Binding-site contacts:
Ligand atom N contacts residue SER96 of chain 2.A at 3.1 Å (h-bond).
Ligand atom C contacts residue ARG471 of chain 2.A at 3.6 Å.
Ligand atom C contacts residue ABU1 of chain 2.C at 3.1 Å.
Ligand atom N contacts residue LEU95 of chain 2.A at 3.5 Å (h-bond).
Ligand atom CD contacts residue LLP309 of chain 2.A at 4.0 Å.
Ligand atom CD contacts residue LEU95 of chain 2.A at 3.7 Å (hydrophobic).
Ligand atom O contacts residue ABU1 of chain 2.C at 3.6 Å (h-bond).
Ligand atom CB contacts residue GLN94 of chain 2.A at 3.1 Å.
Ligand atom OXT contacts residue ABU1 of chain 2.C at 3.7 Å.
Ligand atom OXT contacts residue GLN94 of chain 2.A at 4.5 Å.
Ligand atom CG contacts residue ABU1 of chain 2.C at 1.6 Å.
Ligand atom N contacts residue GLN94 of chain 2.A at 3.5 Å.
Ligand atom O contacts residue LEU95 of chain 2.A at 3.6 Å (h-bond).
Ligand atom CD contacts residue SER96 of chain 2.A at 4.2 Å.
Ligand atom N contacts residue PHE118 of chain 1.A at 4.3 Å.
Ligand atom O contacts residue ARG471 of chain 2.A at 3.4 Å (salt-bridge).
Ligand atom OXT contacts residue THR252 of chain 2.A at 3.5 Å.
Ligand atom O contacts residue ASN93 of chain 2.A at 4.0 Å.
Ligand atom CD contacts residue GLN94 of chain 2.A at 4.4 Å.
Ligand atom CG contacts residue LEU95 of chain 2.A at 3.8 Å (hydrophobic).
Ligand atom CB contacts residue ABU1 of chain 2.C at 1.3 Å.
Ligand atom OXT contacts residue ARG471 of chain 2.A at 3.2 Å (salt-bridge).
Ligand atom N contacts residue ASN116 of chain 1.A at 4.1 Å.
Ligand atom CB contacts residue PHE118 of chain 1.A at 3.5 Å (hydrophobic).
Ligand atom C contacts residue THR252 of chain 2.A at 4.5 Å.
Ligand atom CD contacts residue PHE118 of chain 1.A at 4.1 Å (hydrophobic).
Ligand atom C contacts residue GLN94 of chain 2.A at 3.5 Å.
Ligand atom N contacts residue ABU1 of chain 2.C at 1.2 Å (h-bond).
Ligand atom CG contacts residue GLN94 of chain 2.A at 3.9 Å.
Ligand atom C contacts residue LEU95 of chain 2.A at 4.2 Å (hydrophobic).
Ligand atom CD contacts residue ABU1 of chain 2.C at 0.6 Å.
Ligand atom CB contacts residue LEU95 of chain 2.A at 3.9 Å (hydrophobic).
Ligand atom O contacts residue GLN94 of chain 2.A at 2.8 Å (h-bond).

Sequence of chain 1.A:
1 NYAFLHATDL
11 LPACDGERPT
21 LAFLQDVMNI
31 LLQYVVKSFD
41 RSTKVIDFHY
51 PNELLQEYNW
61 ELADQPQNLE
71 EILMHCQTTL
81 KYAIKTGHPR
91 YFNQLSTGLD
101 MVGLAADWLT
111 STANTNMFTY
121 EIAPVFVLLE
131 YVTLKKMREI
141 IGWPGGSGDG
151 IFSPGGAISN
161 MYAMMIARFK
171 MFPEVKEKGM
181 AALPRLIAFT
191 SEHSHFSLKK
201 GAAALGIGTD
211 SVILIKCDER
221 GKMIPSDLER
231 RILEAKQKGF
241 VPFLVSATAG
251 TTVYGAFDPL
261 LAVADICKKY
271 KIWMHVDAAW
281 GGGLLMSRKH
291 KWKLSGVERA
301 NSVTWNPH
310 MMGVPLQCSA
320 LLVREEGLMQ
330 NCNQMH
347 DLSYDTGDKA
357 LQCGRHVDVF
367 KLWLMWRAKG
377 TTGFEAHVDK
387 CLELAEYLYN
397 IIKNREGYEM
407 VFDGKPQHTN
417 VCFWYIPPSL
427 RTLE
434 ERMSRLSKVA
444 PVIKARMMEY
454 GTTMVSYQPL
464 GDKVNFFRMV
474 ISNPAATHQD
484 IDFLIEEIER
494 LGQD

A small-molecule ligand and the protein it binds are described below.
Small molecule (SMILES): NCCCC(=O)O

Sequence of chain 2.A:
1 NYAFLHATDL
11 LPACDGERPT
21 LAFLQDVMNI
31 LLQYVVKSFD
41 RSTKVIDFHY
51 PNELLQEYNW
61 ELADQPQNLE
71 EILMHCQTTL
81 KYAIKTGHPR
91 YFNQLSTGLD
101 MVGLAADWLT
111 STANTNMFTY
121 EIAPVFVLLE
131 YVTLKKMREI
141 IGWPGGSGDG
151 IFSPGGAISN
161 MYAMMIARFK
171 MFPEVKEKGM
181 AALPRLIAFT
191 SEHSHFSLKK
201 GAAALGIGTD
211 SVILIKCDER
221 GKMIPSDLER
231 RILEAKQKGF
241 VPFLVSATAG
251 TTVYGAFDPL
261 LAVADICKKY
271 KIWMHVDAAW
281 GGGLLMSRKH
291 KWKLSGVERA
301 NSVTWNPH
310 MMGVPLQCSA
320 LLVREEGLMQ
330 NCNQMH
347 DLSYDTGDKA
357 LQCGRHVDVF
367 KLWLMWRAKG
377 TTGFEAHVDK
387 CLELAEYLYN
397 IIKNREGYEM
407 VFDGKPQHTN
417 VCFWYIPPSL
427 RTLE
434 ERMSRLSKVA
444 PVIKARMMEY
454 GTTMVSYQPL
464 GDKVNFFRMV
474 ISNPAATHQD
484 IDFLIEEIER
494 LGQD